A protein and the small-molecule ligand that binds it are described below.
Small molecule (SMILES): O=c1[nH]c(=O)n([C@@H]2O[C@H](CO)[C@@H](O)[C@H]2O)cc1F

Sequence of chain 2.B:
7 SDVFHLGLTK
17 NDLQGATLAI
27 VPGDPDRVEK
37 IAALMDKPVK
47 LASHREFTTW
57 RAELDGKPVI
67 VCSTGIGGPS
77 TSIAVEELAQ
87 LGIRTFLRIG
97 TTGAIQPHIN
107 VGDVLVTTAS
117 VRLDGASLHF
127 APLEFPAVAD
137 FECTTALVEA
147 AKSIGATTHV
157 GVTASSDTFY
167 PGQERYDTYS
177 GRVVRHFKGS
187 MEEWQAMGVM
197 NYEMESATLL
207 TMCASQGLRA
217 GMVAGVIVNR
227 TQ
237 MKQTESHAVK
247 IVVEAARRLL

Binding-site contacts:
Ligand atom O4 contacts residue ARG171 of chain 2.A at 2.9 Å (salt-bridge).
Ligand atom O4' contacts residue THR97 of chain 2.A at 2.9 Å (h-bond).
Ligand atom O5' contacts residue PHE165 of chain 2.A at 3.7 Å.
Ligand atom O5' contacts residue HIS11 of chain 2.B at 2.6 Å (h-bond).
Ligand atom O4' contacts residue SO41 of chain 2.C at 3.5 Å (h-bond).
Ligand atom C6 contacts residue THR98 of chain 2.A at 3.6 Å.
Ligand atom O2' contacts residue ARG94 of chain 2.A at 3.1 Å (salt-bridge).
Ligand atom C1' contacts residue THR97 of chain 2.A at 3.1 Å.
Ligand atom C2 contacts residue GLN169 of chain 2.A at 3.7 Å.
Ligand atom F5 contacts residue ILE223 of chain 2.A at 3.2 Å.
Ligand atom F5 contacts residue GLY99 of chain 2.A at 3.6 Å.
Ligand atom O2' contacts residue GLU199 of chain 2.A at 3.6 Å.
Ligand atom N1 contacts residue THR97 of chain 2.A at 3.6 Å (h-bond).
Ligand atom C4 contacts residue PHE165 of chain 2.A at 3.7 Å (hydrophobic).
Ligand atom O2' contacts residue SO41 of chain 2.C at 3.0 Å (h-bond).
Ligand atom C5' contacts residue PHE165 of chain 2.A at 3.6 Å (hydrophobic).
Ligand atom O2' contacts residue MET200 of chain 2.A at 3.0 Å (h-bond).
Ligand atom O5' contacts residue PHE10 of chain 2.B at 3.6 Å.
Ligand atom C5' contacts residue HIS11 of chain 2.B at 3.3 Å.
Ligand atom O2' contacts residue GLU201 of chain 2.A at 3.0 Å (salt-bridge).
Ligand atom O4 contacts residue GLN169 of chain 2.A at 3.7 Å.
Ligand atom C3' contacts residue MET200 of chain 2.A at 3.7 Å (hydrophobic).
Ligand atom C2' contacts residue MET200 of chain 2.A at 3.4 Å (hydrophobic).
Ligand atom F5 contacts residue VAL224 of chain 2.A at 3.3 Å.
Ligand atom C5 contacts residue GLY99 of chain 2.A at 3.5 Å.
Ligand atom O3' contacts residue SO41 of chain 2.C at 2.9 Å (h-bond).
Ligand atom O2 contacts residue GLU199 of chain 2.A at 3.4 Å.
Ligand atom N3 contacts residue PHE165 of chain 2.A at 3.5 Å.
Ligand atom O4 contacts residue GLY99 of chain 2.A at 3.6 Å.
Ligand atom C5 contacts residue THR98 of chain 2.A at 3.6 Å.
Ligand atom O2 contacts residue MET200 of chain 2.A at 3.3 Å.
Ligand atom O2' contacts residue THR97 of chain 2.A at 3.7 Å.
Ligand atom C4 contacts residue GLY99 of chain 2.A at 3.6 Å.
Ligand atom N3 contacts residue GLN169 of chain 2.A at 2.8 Å (h-bond).
Ligand atom C1' contacts residue SO41 of chain 2.C at 3.7 Å.
Ligand atom C4 contacts residue GLN169 of chain 2.A at 3.7 Å.
Ligand atom O3' contacts residue GLU201 of chain 2.A at 2.9 Å (salt-bridge).
Ligand atom O2 contacts residue GLN169 of chain 2.A at 2.9 Å (h-bond).
Ligand atom F5 contacts residue THR98 of chain 2.A at 3.4 Å.
Ligand atom C6 contacts residue THR97 of chain 2.A at 3.6 Å.

Sequence of chain 2.A:
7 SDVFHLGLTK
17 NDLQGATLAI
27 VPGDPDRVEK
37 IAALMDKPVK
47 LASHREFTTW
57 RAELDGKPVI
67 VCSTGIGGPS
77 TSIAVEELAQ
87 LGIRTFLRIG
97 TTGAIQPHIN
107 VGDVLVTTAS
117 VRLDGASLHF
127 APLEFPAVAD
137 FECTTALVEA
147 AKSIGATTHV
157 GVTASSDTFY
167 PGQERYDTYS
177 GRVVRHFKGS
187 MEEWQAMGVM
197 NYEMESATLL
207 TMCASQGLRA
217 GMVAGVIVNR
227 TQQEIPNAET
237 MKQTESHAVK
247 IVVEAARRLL